A small-molecule ligand and the protein it binds are described below.
Small molecule (SMILES): CC[C@H](C)[C@H](N)C(=O)O

Sequence of chain 1.A:
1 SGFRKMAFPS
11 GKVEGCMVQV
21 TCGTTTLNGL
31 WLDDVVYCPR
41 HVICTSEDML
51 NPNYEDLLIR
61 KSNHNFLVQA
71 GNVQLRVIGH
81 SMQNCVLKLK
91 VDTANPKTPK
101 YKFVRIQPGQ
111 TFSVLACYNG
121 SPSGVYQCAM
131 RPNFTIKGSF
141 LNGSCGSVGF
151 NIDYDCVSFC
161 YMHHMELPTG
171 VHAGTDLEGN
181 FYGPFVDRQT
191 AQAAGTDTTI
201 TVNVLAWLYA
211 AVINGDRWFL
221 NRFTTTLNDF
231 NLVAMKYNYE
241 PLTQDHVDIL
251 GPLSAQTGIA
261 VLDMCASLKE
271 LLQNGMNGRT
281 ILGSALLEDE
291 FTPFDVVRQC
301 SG

Binding-site contacts:
Ligand atom O contacts residue THR26 of chain 1.A at 3.2 Å (h-bond).
Ligand atom CG1 contacts residue ASN142 of chain 1.A at 4.2 Å.
Ligand atom CG1 contacts residue ALA1 of chain 1.C at 3.9 Å (hydrophobic).
Ligand atom O contacts residue THR25 of chain 1.A at 3.5 Å.
Ligand atom CB contacts residue ALA1 of chain 1.C at 3.7 Å (hydrophobic).
Ligand atom O contacts residue V3E1 of chain 1.E at 2.3 Å (h-bond).
Ligand atom CB contacts residue THR26 of chain 1.A at 3.6 Å.
Ligand atom CA contacts residue THR26 of chain 1.A at 3.9 Å.
Ligand atom C contacts residue V3E1 of chain 1.E at 1.4 Å.
Ligand atom C contacts residue ALA1 of chain 1.C at 3.4 Å (hydrophobic).
Ligand atom N contacts residue ALA1 of chain 1.C at 1.4 Å.
Ligand atom O contacts residue THR24 of chain 1.A at 3.6 Å (h-bond).
Ligand atom CA contacts residue ALA1 of chain 1.C at 2.5 Å (hydrophobic).
Ligand atom C contacts residue THR25 of chain 1.A at 4.5 Å.
Ligand atom CA contacts residue V3E1 of chain 1.E at 2.6 Å.
Ligand atom CD1 contacts residue ALA1 of chain 1.C at 4.3 Å (hydrophobic).
Ligand atom N contacts residue V3E1 of chain 1.E at 3.4 Å (h-bond).
Ligand atom CD1 contacts residue GLY143 of chain 1.A at 4.0 Å.
Ligand atom CG2 contacts residue THR26 of chain 1.A at 4.0 Å.
Ligand atom O contacts residue ALA1 of chain 1.C at 4.1 Å.
Ligand atom CG2 contacts residue V3E1 of chain 1.E at 3.7 Å.
Ligand atom N contacts residue GLY143 of chain 1.A at 4.3 Å.
Ligand atom N contacts residue THR26 of chain 1.A at 2.9 Å (h-bond).
Ligand atom CB contacts residue V3E1 of chain 1.E at 3.7 Å.
Ligand atom CD1 contacts residue ASN142 of chain 1.A at 3.8 Å.
Ligand atom CG1 contacts residue GLY143 of chain 1.A at 3.6 Å.
Ligand atom C contacts residue THR26 of chain 1.A at 4.2 Å.